A protein and the small-molecule ligand that binds it are described below.
Small molecule (SMILES): CC(=O)N[C@@H]1[C@@H](O)[C@H](O)[C@@H](CO)O[C@H]1O

Binding-site contacts:
Ligand atom C2 contacts residue ASN146 of chain 1.D at 2.5 Å.
Ligand atom O3 contacts residue ASN310 of chain 1.D at 4.3 Å.
Ligand atom O5 contacts residue ASN146 of chain 1.D at 2.2 Å (h-bond).
Ligand atom N2 contacts residue SER311 of chain 1.D at 2.9 Å (h-bond).
Ligand atom C1 contacts residue SER311 of chain 1.D at 3.9 Å.
Ligand atom C7 contacts residue ASN146 of chain 1.D at 3.8 Å.
Ligand atom C8 contacts residue ASN244 of chain 1.D at 3.8 Å.
Ligand atom C4 contacts residue ASN310 of chain 1.D at 3.9 Å.
Ligand atom C3 contacts residue CYS309 of chain 1.D at 4.3 Å (hydrophobic).
Ligand atom C3 contacts residue ASN310 of chain 1.D at 3.7 Å.
Ligand atom C4 contacts residue ASN146 of chain 1.D at 4.2 Å.
Ligand atom C4 contacts residue ASP95 of chain 1.D at 4.4 Å.
Ligand atom C3 contacts residue SER311 of chain 1.D at 3.9 Å.
Ligand atom C3 contacts residue ARG246 of chain 1.D at 4.4 Å.
Ligand atom O3 contacts residue CYS309 of chain 1.D at 3.3 Å (h-bond).
Ligand atom C3 contacts residue ASN146 of chain 1.D at 3.8 Å.
Ligand atom O5 contacts residue LYS136 of chain 1.D at 3.7 Å.
Ligand atom O3 contacts residue ARG246 of chain 1.D at 3.5 Å (salt-bridge).
Ligand atom C6 contacts residue LYS136 of chain 1.D at 4.3 Å.
Ligand atom O7 contacts residue ASN146 of chain 1.D at 3.9 Å.
Ligand atom C1 contacts residue ASN146 of chain 1.D at 1.4 Å.
Ligand atom C2 contacts residue ASN310 of chain 1.D at 4.4 Å.
Ligand atom O6 contacts residue ASP95 of chain 1.D at 4.3 Å.
Ligand atom O6 contacts residue LYS136 of chain 1.D at 3.3 Å (salt-bridge).
Ligand atom C4 contacts residue ARG246 of chain 1.D at 4.0 Å.
Ligand atom C5 contacts residue ASN310 of chain 1.D at 3.5 Å.
Ligand atom C5 contacts residue ASN146 of chain 1.D at 3.6 Å.
Ligand atom C1 contacts residue ASN310 of chain 1.D at 4.0 Å.
Ligand atom C8 contacts residue SER311 of chain 1.D at 3.9 Å.
Ligand atom O7 contacts residue VAL138 of chain 1.D at 4.4 Å.
Ligand atom O4 contacts residue ARG246 of chain 1.D at 3.2 Å (salt-bridge).
Ligand atom O7 contacts residue PRO96 of chain 1.D at 3.7 Å.
Ligand atom C8 contacts residue PHE243 of chain 1.D at 4.3 Å (hydrophobic).
Ligand atom C8 contacts residue LEU145 of chain 1.D at 3.8 Å (hydrophobic).
Ligand atom C8 contacts residue VAL138 of chain 1.D at 4.2 Å (hydrophobic).
Ligand atom C2 contacts residue SER311 of chain 1.D at 3.7 Å.
Ligand atom C7 contacts residue SER311 of chain 1.D at 3.9 Å.
Ligand atom N2 contacts residue ASN146 of chain 1.D at 3.1 Å (h-bond).
Ligand atom O5 contacts residue ASN310 of chain 1.D at 4.1 Å.
Ligand atom O4 contacts residue ASN310 of chain 1.D at 3.9 Å.

Sequence of chain 1.D:
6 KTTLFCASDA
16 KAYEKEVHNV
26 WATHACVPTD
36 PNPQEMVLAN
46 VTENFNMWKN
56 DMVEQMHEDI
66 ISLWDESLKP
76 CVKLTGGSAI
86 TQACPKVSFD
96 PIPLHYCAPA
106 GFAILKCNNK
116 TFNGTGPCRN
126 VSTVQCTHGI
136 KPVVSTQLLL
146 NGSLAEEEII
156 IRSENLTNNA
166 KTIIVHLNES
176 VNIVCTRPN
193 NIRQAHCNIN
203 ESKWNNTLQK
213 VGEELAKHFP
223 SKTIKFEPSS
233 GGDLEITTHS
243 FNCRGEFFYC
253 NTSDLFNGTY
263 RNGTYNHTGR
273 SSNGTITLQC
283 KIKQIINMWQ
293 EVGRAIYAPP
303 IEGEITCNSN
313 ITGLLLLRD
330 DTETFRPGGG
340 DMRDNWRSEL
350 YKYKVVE